Sequence of chain 1.A:
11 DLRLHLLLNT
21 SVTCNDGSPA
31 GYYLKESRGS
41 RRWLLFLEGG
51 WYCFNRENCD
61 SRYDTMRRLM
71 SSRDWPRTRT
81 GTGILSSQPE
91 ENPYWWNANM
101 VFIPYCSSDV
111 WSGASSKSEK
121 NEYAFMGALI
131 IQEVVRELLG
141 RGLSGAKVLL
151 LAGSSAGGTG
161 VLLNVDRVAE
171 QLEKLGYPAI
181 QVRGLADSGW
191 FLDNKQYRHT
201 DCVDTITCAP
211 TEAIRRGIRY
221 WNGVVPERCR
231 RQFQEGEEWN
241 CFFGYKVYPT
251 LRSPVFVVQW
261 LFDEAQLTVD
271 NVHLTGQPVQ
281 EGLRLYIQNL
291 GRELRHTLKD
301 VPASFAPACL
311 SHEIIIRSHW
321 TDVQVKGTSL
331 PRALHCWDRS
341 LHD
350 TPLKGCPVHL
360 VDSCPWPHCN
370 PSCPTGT

This protein binds this small molecule.
Small molecule (SMILES): CC(=O)N1CC2(CCC2)c2c(F)cccc21

Binding-site contacts:
Ligand atom C07 contacts residue ILE214 of chain 1.A at 3.4 Å (hydrophobic).
Ligand atom C12 contacts residue TYR52 of chain 1.A at 3.8 Å (hydrophobic).
Ligand atom C08 contacts residue PHE191 of chain 1.A at 4.2 Å (hydrophobic).
Ligand atom C11 contacts residue TYR52 of chain 1.A at 3.8 Å (hydrophobic).
Ligand atom C09 contacts residue THR159 of chain 1.A at 3.5 Å.
Ligand atom O03 contacts residue PHE191 of chain 1.A at 3.7 Å.
Ligand atom C08 contacts residue PHE242 of chain 1.A at 3.0 Å (hydrophobic).
Ligand atom C11 contacts residue ALA156 of chain 1.A at 4.2 Å (hydrophobic).
Ligand atom C09 contacts residue PHE242 of chain 1.A at 3.8 Å (hydrophobic).
Ligand atom C14 contacts residue PHE191 of chain 1.A at 4.0 Å (hydrophobic).
Ligand atom C12 contacts residue ALA156 of chain 1.A at 3.4 Å (hydrophobic).
Ligand atom F16 contacts residue VAL110 of chain 1.A at 2.8 Å.
Ligand atom C01 contacts residue GLN266 of chain 1.A at 4.1 Å.
Ligand atom N04 contacts residue PHE191 of chain 1.A at 3.6 Å.
Ligand atom C10 contacts residue PHE191 of chain 1.A at 3.9 Å (hydrophobic).
Ligand atom C02 contacts residue PHE191 of chain 1.A at 3.6 Å (hydrophobic).
Ligand atom C01 contacts residue ALA265 of chain 1.A at 3.4 Å (hydrophobic).
Ligand atom C05 contacts residue PRO210 of chain 1.A at 3.8 Å (hydrophobic).
Ligand atom C01 contacts residue TRP51 of chain 1.A at 4.0 Å (hydrophobic).
Ligand atom C11 contacts residue VAL110 of chain 1.A at 4.0 Å (hydrophobic).
Ligand atom F16 contacts residue TYR52 of chain 1.A at 4.1 Å.
Ligand atom C01 contacts residue PHE191 of chain 1.A at 3.5 Å (hydrophobic).
Ligand atom C15 contacts residue TYR52 of chain 1.A at 4.0 Å (hydrophobic).
Ligand atom O03 contacts residue PRO210 of chain 1.A at 3.6 Å.
Ligand atom C12 contacts residue TRP51 of chain 1.A at 4.2 Å (hydrophobic).
Ligand atom C07 contacts residue PHE242 of chain 1.A at 4.0 Å (hydrophobic).
Ligand atom C14 contacts residue TRP51 of chain 1.A at 3.5 Å (hydrophobic).
Ligand atom C13 contacts residue TRP51 of chain 1.A at 3.7 Å (hydrophobic).
Ligand atom C15 contacts residue PHE191 of chain 1.A at 3.6 Å (hydrophobic).
Ligand atom C05 contacts residue PHE191 of chain 1.A at 4.0 Å (hydrophobic).
Ligand atom C08 contacts residue THR159 of chain 1.A at 4.2 Å.
Ligand atom F16 contacts residue ALA156 of chain 1.A at 4.2 Å.
Ligand atom C13 contacts residue TYR52 of chain 1.A at 4.3 Å (hydrophobic).
Ligand atom F16 contacts residue THR159 of chain 1.A at 4.0 Å.
Ligand atom C06 contacts residue PHE191 of chain 1.A at 3.9 Å (hydrophobic).
Ligand atom C09 contacts residue PHE191 of chain 1.A at 3.1 Å (hydrophobic).
Ligand atom C10 contacts residue TYR52 of chain 1.A at 3.8 Å (hydrophobic).
Ligand atom O03 contacts residue VAL269 of chain 1.A at 3.4 Å.
Ligand atom C02 contacts residue VAL269 of chain 1.A at 3.9 Å (hydrophobic).
Ligand atom C01 contacts residue VAL269 of chain 1.A at 3.5 Å (hydrophobic).